The small molecule below binds the protein below.
Small molecule (SMILES): CC(=O)N[C@H]1[C@H](O[C@H]2[C@H](O)[C@@H](NC(C)=O)CO[C@@H]2CO)O[C@H](CO)[C@@H](O[C@@H]2O[C@H](CO)[C@@H](O)[C@H](O)[C@@H]2O)[C@@H]1O

Sequence of chain 1.E:
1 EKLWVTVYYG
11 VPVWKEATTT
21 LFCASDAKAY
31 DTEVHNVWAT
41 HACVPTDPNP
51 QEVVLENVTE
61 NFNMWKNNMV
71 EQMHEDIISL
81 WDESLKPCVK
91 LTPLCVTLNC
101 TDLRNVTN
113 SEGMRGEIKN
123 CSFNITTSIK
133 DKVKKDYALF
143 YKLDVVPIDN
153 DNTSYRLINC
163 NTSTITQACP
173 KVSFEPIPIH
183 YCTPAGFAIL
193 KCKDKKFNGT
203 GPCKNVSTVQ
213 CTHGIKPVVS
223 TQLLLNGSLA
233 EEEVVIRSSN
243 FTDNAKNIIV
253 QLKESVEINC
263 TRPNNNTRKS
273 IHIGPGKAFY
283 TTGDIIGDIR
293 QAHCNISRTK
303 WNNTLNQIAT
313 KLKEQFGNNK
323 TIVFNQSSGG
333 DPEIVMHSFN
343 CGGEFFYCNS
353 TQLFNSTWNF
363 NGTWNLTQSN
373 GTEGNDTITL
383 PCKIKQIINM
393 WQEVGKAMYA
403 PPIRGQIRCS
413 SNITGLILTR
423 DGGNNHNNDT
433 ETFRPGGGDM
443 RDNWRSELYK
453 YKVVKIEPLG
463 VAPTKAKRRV

Binding-site contacts:
Ligand atom C1 contacts residue ASN163 of chain 1.E at 1.4 Å.
Ligand atom O5 contacts residue ARG158 of chain 1.E at 3.0 Å (salt-bridge).
Ligand atom C8 contacts residue ASN163 of chain 1.E at 3.7 Å.
Ligand atom O5 contacts residue ASN163 of chain 1.E at 2.4 Å (h-bond).
Ligand atom C1 contacts residue ARG158 of chain 1.E at 3.6 Å.
Ligand atom C6 contacts residue ARG158 of chain 1.E at 3.5 Å.
Ligand atom C8 contacts residue PRO149 of chain 1.E at 3.6 Å (hydrophobic).
Ligand atom C3 contacts residue ASN163 of chain 1.E at 3.8 Å.
Ligand atom C5 contacts residue ASN163 of chain 1.E at 3.7 Å.
Ligand atom O7 contacts residue ASN163 of chain 1.E at 3.5 Å (h-bond).
Ligand atom C6 contacts residue VAL148 of chain 1.E at 4.1 Å (hydrophobic).
Ligand atom C5 contacts residue ARG158 of chain 1.E at 3.5 Å.
Ligand atom O6 contacts residue ILE150 of chain 1.E at 3.4 Å.
Ligand atom C7 contacts residue ASN163 of chain 1.E at 3.2 Å.
Ligand atom O6 contacts residue ARG158 of chain 1.E at 4.3 Å.
Ligand atom C2 contacts residue ASN163 of chain 1.E at 2.5 Å.
Ligand atom N2 contacts residue ASN163 of chain 1.E at 2.9 Å (h-bond).
Ligand atom C6 contacts residue ILE150 of chain 1.E at 3.9 Å (hydrophobic).
Ligand atom C4 contacts residue ASN163 of chain 1.E at 4.2 Å.